Sequence of chain 1.C:
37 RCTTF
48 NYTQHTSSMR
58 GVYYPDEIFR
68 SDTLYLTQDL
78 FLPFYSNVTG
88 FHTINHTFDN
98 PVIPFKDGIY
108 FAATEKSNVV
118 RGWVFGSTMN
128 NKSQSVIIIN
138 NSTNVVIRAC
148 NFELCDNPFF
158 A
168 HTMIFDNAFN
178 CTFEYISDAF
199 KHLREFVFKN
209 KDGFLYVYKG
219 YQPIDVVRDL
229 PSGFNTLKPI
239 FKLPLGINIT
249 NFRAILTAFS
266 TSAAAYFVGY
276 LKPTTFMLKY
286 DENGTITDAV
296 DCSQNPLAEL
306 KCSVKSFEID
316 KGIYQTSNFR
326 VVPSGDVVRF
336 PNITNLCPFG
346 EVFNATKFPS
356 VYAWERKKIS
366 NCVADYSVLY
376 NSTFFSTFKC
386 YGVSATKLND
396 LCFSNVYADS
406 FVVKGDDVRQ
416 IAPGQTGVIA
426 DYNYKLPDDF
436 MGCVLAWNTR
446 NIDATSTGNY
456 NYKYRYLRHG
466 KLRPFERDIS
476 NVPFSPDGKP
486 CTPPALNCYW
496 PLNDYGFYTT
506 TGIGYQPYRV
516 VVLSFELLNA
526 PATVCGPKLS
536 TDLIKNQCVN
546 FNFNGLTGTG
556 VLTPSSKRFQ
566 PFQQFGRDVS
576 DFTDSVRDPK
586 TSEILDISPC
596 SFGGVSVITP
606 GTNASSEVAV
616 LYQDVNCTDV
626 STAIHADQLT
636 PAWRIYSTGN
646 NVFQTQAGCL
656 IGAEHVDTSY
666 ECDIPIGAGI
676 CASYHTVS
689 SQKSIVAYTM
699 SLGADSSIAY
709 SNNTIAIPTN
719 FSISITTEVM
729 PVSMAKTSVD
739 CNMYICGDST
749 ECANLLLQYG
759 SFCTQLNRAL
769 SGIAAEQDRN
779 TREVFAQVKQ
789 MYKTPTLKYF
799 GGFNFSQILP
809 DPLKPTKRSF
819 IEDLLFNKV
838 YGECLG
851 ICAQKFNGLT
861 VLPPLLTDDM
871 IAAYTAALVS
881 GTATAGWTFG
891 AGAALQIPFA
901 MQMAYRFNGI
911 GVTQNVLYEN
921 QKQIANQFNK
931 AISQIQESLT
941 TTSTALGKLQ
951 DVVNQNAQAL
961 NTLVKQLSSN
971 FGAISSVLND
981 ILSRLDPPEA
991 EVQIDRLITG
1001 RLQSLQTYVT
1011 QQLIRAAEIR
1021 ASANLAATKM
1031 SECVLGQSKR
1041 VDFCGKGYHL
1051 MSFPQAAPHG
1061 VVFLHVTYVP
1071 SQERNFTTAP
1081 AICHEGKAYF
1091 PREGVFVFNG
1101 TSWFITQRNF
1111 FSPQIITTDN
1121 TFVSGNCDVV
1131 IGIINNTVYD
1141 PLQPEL

A small-molecule ligand and the protein it binds are described below.
Small molecule (SMILES): CC(=O)N[C@H]1[C@H](O[C@H]2[C@H](O)[C@@H](NC(C)=O)CO[C@@H]2CO)O[C@H](CO)[C@@H](O[C@@H]2O[C@H](CO)[C@@H](O)[C@H](O)[C@@H]2O)[C@@H]1O

Binding-site contacts:
Ligand atom O7 contacts residue ASN621 of chain 1.C at 3.6 Å.
Ligand atom C5 contacts residue THR623 of chain 1.C at 4.5 Å.
Ligand atom O5 contacts residue THR623 of chain 1.C at 3.6 Å.
Ligand atom C7 contacts residue GLN649 of chain 1.C at 4.4 Å.
Ligand atom C8 contacts residue GLN649 of chain 1.C at 3.5 Å.
Ligand atom O5 contacts residue ASN621 of chain 1.C at 2.4 Å (h-bond).
Ligand atom C1 contacts residue ASN621 of chain 1.C at 1.4 Å.
Ligand atom C2 contacts residue ASN621 of chain 1.C at 2.3 Å.
Ligand atom C7 contacts residue ASN621 of chain 1.C at 3.4 Å.
Ligand atom N2 contacts residue ASN621 of chain 1.C at 2.8 Å (h-bond).
Ligand atom C4 contacts residue ASN621 of chain 1.C at 4.2 Å.
Ligand atom C5 contacts residue ASN621 of chain 1.C at 3.7 Å.
Ligand atom C1 contacts residue THR623 of chain 1.C at 4.0 Å.
Ligand atom C3 contacts residue ASN621 of chain 1.C at 3.6 Å.
Ligand atom C8 contacts residue ASN621 of chain 1.C at 4.5 Å.